Binding-site contacts:
Ligand atom O2 contacts residue LYS57 of chain 1.A at 3.5 Å.
Ligand atom C8 contacts residue LYS306 of chain 1.A at 4.3 Å.
Ligand atom C10 contacts residue ARG95 of chain 1.A at 3.7 Å.
Ligand atom C6 contacts residue LYS302 of chain 1.A at 3.6 Å.
Ligand atom C11 contacts residue ARG95 of chain 1.A at 4.2 Å.
Ligand atom C8 contacts residue LYS302 of chain 1.A at 1.4 Å.
Ligand atom C2 contacts residue GLN55 of chain 1.A at 3.5 Å.
Ligand atom O2 contacts residue LYS302 of chain 1.A at 4.0 Å.
Ligand atom C9 contacts residue LYS57 of chain 1.A at 3.3 Å.
Ligand atom O2 contacts residue ARG95 of chain 1.A at 4.2 Å.
Ligand atom C2 contacts residue PHE222 of chain 1.A at 3.8 Å (hydrophobic).
Ligand atom C1 contacts residue TRP46 of chain 1.A at 3.8 Å (hydrophobic).
Ligand atom C11 contacts residue LYS57 of chain 1.A at 4.2 Å.
Ligand atom C1 contacts residue ALA220 of chain 1.A at 3.9 Å (hydrophobic).
Ligand atom O2 contacts residue LYS306 of chain 1.A at 3.1 Å.
Ligand atom C8 contacts residue LYS57 of chain 1.A at 3.6 Å.
Ligand atom C1 contacts residue LEU54 of chain 1.A at 3.9 Å (hydrophobic).
Ligand atom C11 contacts residue GLN55 of chain 1.A at 4.2 Å.
Ligand atom C10 contacts residue LEU303 of chain 1.A at 4.0 Å (hydrophobic).
Ligand atom C13 contacts residue VAL94 of chain 1.A at 3.9 Å (hydrophobic).
Ligand atom C5 contacts residue LYS302 of chain 1.A at 3.6 Å.
Ligand atom C13 contacts residue LEU303 of chain 1.A at 4.1 Å (hydrophobic).
Ligand atom C9 contacts residue LYS302 of chain 1.A at 3.9 Å.
Ligand atom C11 contacts residue LEU303 of chain 1.A at 3.7 Å (hydrophobic).
Ligand atom C1 contacts residue GLN55 of chain 1.A at 3.4 Å.
Ligand atom C10 contacts residue LYS57 of chain 1.A at 3.6 Å.
Ligand atom C6 contacts residue LYS57 of chain 1.A at 4.3 Å.
Ligand atom C9 contacts residue LYS306 of chain 1.A at 4.3 Å.
Ligand atom C1 contacts residue PHE222 of chain 1.A at 3.7 Å (hydrophobic).
Ligand atom C3 contacts residue LEU303 of chain 1.A at 4.2 Å (hydrophobic).
Ligand atom C3 contacts residue GLN55 of chain 1.A at 4.0 Å.
Ligand atom C12 contacts residue VAL94 of chain 1.A at 4.2 Å (hydrophobic).
Ligand atom C7 contacts residue LYS302 of chain 1.A at 2.8 Å.
Ligand atom C13 contacts residue GLN55 of chain 1.A at 3.7 Å.
Ligand atom C7 contacts residue LYS57 of chain 1.A at 3.6 Å.
Ligand atom C2 contacts residue ALA220 of chain 1.A at 4.4 Å (hydrophobic).
Ligand atom C12 contacts residue LEU303 of chain 1.A at 3.8 Å (hydrophobic).
Ligand atom C6 contacts residue LEU303 of chain 1.A at 4.2 Å (hydrophobic).
Ligand atom C1 contacts residue SER53 of chain 1.A at 3.7 Å.
Ligand atom C11 contacts residue VAL94 of chain 1.A at 3.8 Å (hydrophobic).

This protein binds this small molecule.
Small molecule (SMILES): C#Cc1ccc2c(C=O)c(O)ccc2c1

Sequence of chain 1.A:
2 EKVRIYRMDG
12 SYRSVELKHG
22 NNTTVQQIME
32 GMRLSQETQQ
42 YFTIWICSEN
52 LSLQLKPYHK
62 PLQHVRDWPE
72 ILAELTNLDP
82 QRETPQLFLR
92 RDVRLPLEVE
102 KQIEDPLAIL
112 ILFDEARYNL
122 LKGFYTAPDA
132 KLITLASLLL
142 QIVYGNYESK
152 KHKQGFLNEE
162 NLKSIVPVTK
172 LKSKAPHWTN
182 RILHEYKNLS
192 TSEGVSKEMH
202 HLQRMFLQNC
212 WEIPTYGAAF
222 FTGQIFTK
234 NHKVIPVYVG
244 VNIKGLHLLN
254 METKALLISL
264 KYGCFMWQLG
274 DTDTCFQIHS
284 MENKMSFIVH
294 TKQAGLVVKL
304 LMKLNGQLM